Sequence of chain 1.A:
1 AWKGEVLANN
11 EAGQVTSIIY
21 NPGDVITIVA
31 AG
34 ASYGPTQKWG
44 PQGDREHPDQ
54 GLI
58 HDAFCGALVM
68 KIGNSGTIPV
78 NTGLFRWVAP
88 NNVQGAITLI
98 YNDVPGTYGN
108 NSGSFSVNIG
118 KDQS

Binding-site contacts:
Ligand atom C3 contacts residue HIS50 of chain 1.A at 3.4 Å.
Ligand atom C4 contacts residue HIS50 of chain 1.A at 3.4 Å.
Ligand atom C5 contacts residue GAL1 of chain 1.F at 4.3 Å.
Ligand atom S1 contacts residue HIS50 of chain 1.A at 4.5 Å.
Ligand atom O1 contacts residue PRO51 of chain 1.A at 4.1 Å.
Ligand atom C2 contacts residue PRO38 of chain 1.A at 4.5 Å (hydrophobic).
Ligand atom O1 contacts residue GLN53 of chain 1.A at 4.2 Å.
Ligand atom C6 contacts residue GAL1 of chain 1.F at 3.0 Å.
Ligand atom C5 contacts residue GLN53 of chain 1.A at 3.8 Å.
Ligand atom C9 contacts residue PRO51 of chain 1.A at 4.2 Å (hydrophobic).
Ligand atom C6 contacts residue HIS50 of chain 1.A at 3.5 Å.
Ligand atom N1 contacts residue HIS50 of chain 1.A at 4.3 Å.
Ligand atom C1 contacts residue GAL1 of chain 1.F at 2.8 Å.
Ligand atom C1 contacts residue HIS50 of chain 1.A at 3.5 Å.
Ligand atom C2 contacts residue HIS50 of chain 1.A at 3.4 Å.
Ligand atom C6 contacts residue GLN53 of chain 1.A at 3.9 Å.
Ligand atom S1 contacts residue PRO38 of chain 1.A at 4.0 Å.
Ligand atom C9 contacts residue HIS50 of chain 1.A at 4.2 Å.
Ligand atom S1 contacts residue GAL1 of chain 1.F at 1.9 Å.
Ligand atom C1 contacts residue TYR36 of chain 1.A at 4.2 Å (hydrophobic).
Ligand atom C10 contacts residue PRO51 of chain 1.A at 3.7 Å (hydrophobic).
Ligand atom C2 contacts residue TYR36 of chain 1.A at 4.2 Å (hydrophobic).
Ligand atom N1 contacts residue PRO51 of chain 1.A at 3.7 Å.
Ligand atom C5 contacts residue HIS50 of chain 1.A at 3.5 Å.
Ligand atom C2 contacts residue GAL1 of chain 1.F at 4.1 Å.
Ligand atom S1 contacts residue TYR36 of chain 1.A at 3.9 Å.

This protein binds this small molecule.
Small molecule (SMILES): CCNC(=O)[C@@H]1C[C@H](NC(=O)[C@H](Cc2cn(CCNC(=O)c3ccc(S)cc3)nn2)NC)CN1